The small molecule below binds the protein below.
Small molecule (SMILES): CC(=O)N[C@H]1[C@H](O[C@H]2[C@H](O)[C@@H](NC(C)=O)CO[C@@H]2CO)O[C@H](CO)[C@@H](O)[C@@H]1O

Sequence of chain 2.A:
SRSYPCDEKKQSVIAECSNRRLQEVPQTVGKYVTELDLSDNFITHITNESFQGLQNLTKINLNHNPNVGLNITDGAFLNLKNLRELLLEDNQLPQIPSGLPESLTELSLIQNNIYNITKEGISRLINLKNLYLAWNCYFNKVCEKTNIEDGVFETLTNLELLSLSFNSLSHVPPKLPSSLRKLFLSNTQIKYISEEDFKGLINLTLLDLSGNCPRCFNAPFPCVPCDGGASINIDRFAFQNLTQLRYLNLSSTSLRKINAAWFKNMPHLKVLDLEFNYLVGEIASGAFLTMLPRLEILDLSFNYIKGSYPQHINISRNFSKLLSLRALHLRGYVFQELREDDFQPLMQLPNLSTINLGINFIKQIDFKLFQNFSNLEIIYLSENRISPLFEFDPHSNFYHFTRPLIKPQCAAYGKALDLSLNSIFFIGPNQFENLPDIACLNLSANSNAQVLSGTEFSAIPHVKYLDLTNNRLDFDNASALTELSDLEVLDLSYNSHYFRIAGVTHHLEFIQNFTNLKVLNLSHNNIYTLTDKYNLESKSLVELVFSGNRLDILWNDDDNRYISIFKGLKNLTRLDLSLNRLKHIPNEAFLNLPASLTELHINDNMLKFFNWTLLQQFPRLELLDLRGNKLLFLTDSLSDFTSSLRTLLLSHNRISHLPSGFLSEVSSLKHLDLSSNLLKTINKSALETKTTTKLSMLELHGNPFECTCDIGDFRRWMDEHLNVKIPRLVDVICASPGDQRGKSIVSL

Binding-site contacts:
Ligand atom C1 contacts residue SER467 of chain 1.A at 4.1 Å.
Ligand atom O5 contacts residue SER467 of chain 1.A at 3.2 Å (h-bond).
Ligand atom C8 contacts residue LYS454 of chain 1.A at 3.7 Å.
Ligand atom C8 contacts residue ARG547 of chain 2.A at 3.8 Å.
Ligand atom C1 contacts residue ASN489 of chain 1.A at 1.4 Å.
Ligand atom O7 contacts residue LYS454 of chain 1.A at 3.2 Å (salt-bridge).
Ligand atom C3 contacts residue ASP514 of chain 1.A at 4.0 Å.
Ligand atom C8 contacts residue CYS457 of chain 1.A at 3.8 Å (hydrophobic).
Ligand atom C4 contacts residue ARG450 of chain 1.A at 4.0 Å.
Ligand atom C3 contacts residue ARG450 of chain 1.A at 3.6 Å.
Ligand atom N2 contacts residue ASP514 of chain 1.A at 3.0 Å (salt-bridge).
Ligand atom O6 contacts residue SER404 of chain 1.A at 4.0 Å.
Ligand atom O7 contacts residue ASN489 of chain 1.A at 3.5 Å (h-bond).
Ligand atom O7 contacts residue ILE453 of chain 1.A at 3.8 Å.
Ligand atom C1 contacts residue SER491 of chain 1.A at 4.1 Å.
Ligand atom C5 contacts residue SER491 of chain 1.A at 4.0 Å.
Ligand atom C4 contacts residue ASN489 of chain 1.A at 4.2 Å.
Ligand atom C5 contacts residue SER467 of chain 1.A at 4.0 Å.
Ligand atom O6 contacts residue LEU468 of chain 1.A at 3.7 Å.
Ligand atom C6 contacts residue LEU468 of chain 1.A at 3.8 Å (hydrophobic).
Ligand atom C8 contacts residue ASP514 of chain 1.A at 3.8 Å.
Ligand atom C7 contacts residue ASP514 of chain 1.A at 3.8 Å.
Ligand atom O4 contacts residue ARG450 of chain 1.A at 4.0 Å.
Ligand atom C7 contacts residue ASN489 of chain 1.A at 3.3 Å.
Ligand atom C6 contacts residue SER467 of chain 1.A at 3.6 Å.
Ligand atom C1 contacts residue ASP465 of chain 1.A at 4.2 Å.
Ligand atom O5 contacts residue ASN489 of chain 1.A at 2.4 Å (h-bond).
Ligand atom C7 contacts residue LYS454 of chain 1.A at 3.9 Å.
Ligand atom C5 contacts residue ASN489 of chain 1.A at 3.6 Å.
Ligand atom O5 contacts residue SER491 of chain 1.A at 3.9 Å.
Ligand atom C3 contacts residue ASN489 of chain 1.A at 3.7 Å.
Ligand atom C5 contacts residue ARG450 of chain 1.A at 3.8 Å.
Ligand atom O6 contacts residue SER467 of chain 1.A at 3.2 Å (h-bond).
Ligand atom C1 contacts residue ASP514 of chain 1.A at 3.7 Å.
Ligand atom C8 contacts residue TYR512 of chain 1.A at 3.8 Å (hydrophobic).
Ligand atom O5 contacts residue ASP465 of chain 1.A at 4.1 Å.
Ligand atom C2 contacts residue ASP514 of chain 1.A at 3.8 Å.
Ligand atom N2 contacts residue ASN489 of chain 1.A at 2.7 Å (h-bond).
Ligand atom C6 contacts residue SER491 of chain 1.A at 4.4 Å.
Ligand atom C2 contacts residue ASN489 of chain 1.A at 2.4 Å.

Sequence of chain 1.A:
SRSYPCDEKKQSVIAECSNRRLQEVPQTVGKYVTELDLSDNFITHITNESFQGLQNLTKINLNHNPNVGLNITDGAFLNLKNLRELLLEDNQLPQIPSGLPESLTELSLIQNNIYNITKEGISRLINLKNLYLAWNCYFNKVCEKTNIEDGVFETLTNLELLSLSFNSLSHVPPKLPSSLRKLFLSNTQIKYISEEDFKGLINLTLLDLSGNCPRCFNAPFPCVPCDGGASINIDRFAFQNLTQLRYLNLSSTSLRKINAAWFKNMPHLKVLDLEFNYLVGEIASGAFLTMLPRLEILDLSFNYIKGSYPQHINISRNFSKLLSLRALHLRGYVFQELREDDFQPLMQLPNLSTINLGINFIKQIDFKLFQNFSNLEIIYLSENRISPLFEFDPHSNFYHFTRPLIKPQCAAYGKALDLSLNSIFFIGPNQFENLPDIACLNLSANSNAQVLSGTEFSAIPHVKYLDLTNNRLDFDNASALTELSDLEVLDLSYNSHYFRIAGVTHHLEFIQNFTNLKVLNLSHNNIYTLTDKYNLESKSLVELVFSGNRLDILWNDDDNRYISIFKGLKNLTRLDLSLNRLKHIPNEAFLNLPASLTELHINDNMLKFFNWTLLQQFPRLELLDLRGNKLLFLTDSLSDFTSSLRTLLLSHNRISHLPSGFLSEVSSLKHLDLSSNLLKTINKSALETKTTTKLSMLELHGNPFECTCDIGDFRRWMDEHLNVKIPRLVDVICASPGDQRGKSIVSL